Binding-site contacts:
Ligand atom C6 contacts residue THR116 of chain 27.A at 3.5 Å.
Ligand atom C4 contacts residue ASN259 of chain 27.B at 4.2 Å.
Ligand atom C8 contacts residue ASN259 of chain 27.B at 4.1 Å.
Ligand atom O6 contacts residue PHE118 of chain 27.A at 3.9 Å.
Ligand atom C1 contacts residue THR116 of chain 27.A at 3.3 Å.
Ligand atom C2 contacts residue ASN259 of chain 27.B at 2.4 Å.
Ligand atom C6 contacts residue LYS115 of chain 27.A at 3.9 Å.
Ligand atom C5 contacts residue THR116 of chain 27.A at 3.5 Å.
Ligand atom N2 contacts residue ASN259 of chain 27.B at 2.9 Å (h-bond).
Ligand atom C6 contacts residue PHE118 of chain 27.A at 4.4 Å (hydrophobic).
Ligand atom O7 contacts residue ASN259 of chain 27.B at 3.0 Å (h-bond).
Ligand atom C5 contacts residue ASN259 of chain 27.B at 3.7 Å.
Ligand atom O6 contacts residue LYS115 of chain 27.A at 4.4 Å.
Ligand atom O5 contacts residue THR116 of chain 27.A at 2.6 Å (h-bond).
Ligand atom C3 contacts residue ASN259 of chain 27.B at 3.8 Å.
Ligand atom O5 contacts residue ASN259 of chain 27.B at 2.4 Å (h-bond).
Ligand atom C1 contacts residue ASN259 of chain 27.B at 1.4 Å.
Ligand atom C7 contacts residue ASN259 of chain 27.B at 3.1 Å.

The protein below binds the small molecule below.
Small molecule (SMILES): CC(=O)N[C@@H]1[C@@H](O)[C@H](O)[C@@H](CO)O[C@H]1O

Sequence of chain 27.B:
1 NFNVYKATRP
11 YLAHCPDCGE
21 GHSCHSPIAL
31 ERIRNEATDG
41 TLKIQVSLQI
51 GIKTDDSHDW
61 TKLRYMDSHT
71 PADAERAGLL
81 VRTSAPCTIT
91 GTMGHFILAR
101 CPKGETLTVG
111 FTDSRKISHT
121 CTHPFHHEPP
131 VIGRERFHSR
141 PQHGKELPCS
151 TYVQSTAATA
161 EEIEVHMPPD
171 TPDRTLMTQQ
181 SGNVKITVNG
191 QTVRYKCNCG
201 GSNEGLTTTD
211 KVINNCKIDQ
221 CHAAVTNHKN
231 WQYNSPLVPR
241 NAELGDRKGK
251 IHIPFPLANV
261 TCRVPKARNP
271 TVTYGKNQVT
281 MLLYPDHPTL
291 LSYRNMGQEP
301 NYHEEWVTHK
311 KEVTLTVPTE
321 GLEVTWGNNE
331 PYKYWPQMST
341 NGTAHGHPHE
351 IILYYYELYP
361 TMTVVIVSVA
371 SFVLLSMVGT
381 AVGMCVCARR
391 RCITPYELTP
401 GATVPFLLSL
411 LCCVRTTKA

Sequence of chain 27.A:
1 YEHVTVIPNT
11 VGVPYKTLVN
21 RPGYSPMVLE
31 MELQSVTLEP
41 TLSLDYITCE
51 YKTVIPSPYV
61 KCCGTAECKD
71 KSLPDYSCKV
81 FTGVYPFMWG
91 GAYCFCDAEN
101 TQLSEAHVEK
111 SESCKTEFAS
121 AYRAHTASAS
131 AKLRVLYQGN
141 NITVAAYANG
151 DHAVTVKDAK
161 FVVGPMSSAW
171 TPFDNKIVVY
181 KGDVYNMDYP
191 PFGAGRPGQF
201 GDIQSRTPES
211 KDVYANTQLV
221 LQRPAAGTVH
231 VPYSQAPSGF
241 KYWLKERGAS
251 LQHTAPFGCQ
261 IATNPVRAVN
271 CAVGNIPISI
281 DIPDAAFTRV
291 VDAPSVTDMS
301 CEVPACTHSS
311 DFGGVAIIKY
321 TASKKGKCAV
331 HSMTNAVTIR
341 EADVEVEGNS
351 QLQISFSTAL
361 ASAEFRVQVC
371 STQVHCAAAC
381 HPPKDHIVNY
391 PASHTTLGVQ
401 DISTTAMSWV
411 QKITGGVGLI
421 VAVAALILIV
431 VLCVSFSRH